Sequence of chain 1.C:
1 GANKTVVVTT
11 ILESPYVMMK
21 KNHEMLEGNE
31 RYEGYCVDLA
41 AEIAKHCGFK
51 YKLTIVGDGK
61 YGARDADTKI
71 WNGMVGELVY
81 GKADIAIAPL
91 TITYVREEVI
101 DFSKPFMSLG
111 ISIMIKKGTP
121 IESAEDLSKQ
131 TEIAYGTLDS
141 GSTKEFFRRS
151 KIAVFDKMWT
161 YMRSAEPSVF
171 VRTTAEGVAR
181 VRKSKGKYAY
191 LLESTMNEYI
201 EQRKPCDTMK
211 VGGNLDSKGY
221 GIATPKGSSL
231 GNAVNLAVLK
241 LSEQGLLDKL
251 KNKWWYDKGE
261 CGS

This small molecule binds to this protein.
Small molecule (SMILES): N[C@@H](CCC(=O)O)C(=O)O

Binding-site contacts:
Ligand atom CB contacts residue GLU193 of chain 1.C at 4.0 Å.
Ligand atom OE2 contacts residue THR143 of chain 1.C at 3.1 Å (h-bond).
Ligand atom CG contacts residue GLU193 of chain 1.C at 3.5 Å.
Ligand atom CA contacts residue TYR61 of chain 1.C at 4.0 Å (hydrophobic).
Ligand atom N contacts residue SER142 of chain 1.C at 4.1 Å.
Ligand atom C contacts residue SER142 of chain 1.C at 3.3 Å.
Ligand atom OXT contacts residue ARG96 of chain 1.C at 2.8 Å (salt-bridge).
Ligand atom O contacts residue ARG96 of chain 1.C at 2.9 Å (salt-bridge).
Ligand atom N contacts residue GLU193 of chain 1.C at 2.8 Å (salt-bridge).
Ligand atom OXT contacts residue THR91 of chain 1.C at 2.8 Å (h-bond).
Ligand atom N contacts residue PRO89 of chain 1.C at 2.9 Å (h-bond).
Ligand atom O contacts residue TYR61 of chain 1.C at 3.5 Å.
Ligand atom CD contacts residue GLU193 of chain 1.C at 4.0 Å.
Ligand atom CG contacts residue LEU138 of chain 1.C at 3.7 Å (hydrophobic).
Ligand atom CB contacts residue TYR61 of chain 1.C at 3.5 Å (hydrophobic).
Ligand atom OXT contacts residue PRO89 of chain 1.C at 3.7 Å.
Ligand atom C contacts residue TYR61 of chain 1.C at 3.7 Å (hydrophobic).
Ligand atom OXT contacts residue TYR61 of chain 1.C at 3.5 Å.
Ligand atom N contacts residue TYR61 of chain 1.C at 4.1 Å.
Ligand atom O contacts residue SER142 of chain 1.C at 2.9 Å (h-bond).
Ligand atom OE2 contacts residue SER142 of chain 1.C at 3.4 Å (h-bond).
Ligand atom OXT contacts residue LEU90 of chain 1.C at 3.5 Å.
Ligand atom OE2 contacts residue GLY141 of chain 1.C at 3.7 Å.
Ligand atom C contacts residue THR91 of chain 1.C at 3.7 Å.
Ligand atom CA contacts residue SER142 of chain 1.C at 3.3 Å.
Ligand atom OE2 contacts residue LEU138 of chain 1.C at 4.1 Å.
Ligand atom OE1 contacts residue GLU193 of chain 1.C at 3.8 Å.
Ligand atom CB contacts residue LEU138 of chain 1.C at 4.0 Å (hydrophobic).
Ligand atom CA contacts residue PRO89 of chain 1.C at 4.0 Å (hydrophobic).
Ligand atom OXT contacts residue SER142 of chain 1.C at 4.0 Å.
Ligand atom O contacts residue GLY141 of chain 1.C at 3.2 Å.
Ligand atom CD contacts residue LEU138 of chain 1.C at 4.0 Å (hydrophobic).
Ligand atom C contacts residue ARG96 of chain 1.C at 3.4 Å.
Ligand atom CA contacts residue THR91 of chain 1.C at 3.5 Å.
Ligand atom N contacts residue THR91 of chain 1.C at 2.9 Å (h-bond).
Ligand atom CA contacts residue GLU193 of chain 1.C at 3.4 Å.
Ligand atom CD contacts residue THR143 of chain 1.C at 3.3 Å.
Ligand atom CG contacts residue TYR61 of chain 1.C at 4.3 Å (hydrophobic).
Ligand atom OE1 contacts residue THR143 of chain 1.C at 2.7 Å (h-bond).
Ligand atom N contacts residue TYR220 of chain 1.C at 3.7 Å.